Sequence of chain 1.G:
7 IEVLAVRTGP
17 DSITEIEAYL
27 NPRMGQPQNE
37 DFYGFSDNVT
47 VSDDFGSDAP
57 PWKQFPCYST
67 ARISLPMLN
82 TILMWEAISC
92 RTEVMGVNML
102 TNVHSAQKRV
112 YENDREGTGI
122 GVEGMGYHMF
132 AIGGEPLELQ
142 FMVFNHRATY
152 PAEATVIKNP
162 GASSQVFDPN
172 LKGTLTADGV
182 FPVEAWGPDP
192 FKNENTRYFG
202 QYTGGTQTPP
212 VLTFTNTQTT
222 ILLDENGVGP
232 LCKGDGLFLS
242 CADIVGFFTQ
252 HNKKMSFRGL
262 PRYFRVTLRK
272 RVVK

A small-molecule ligand and the protein it binds are described below.
Small molecule (SMILES): CC(=O)N[C@H]1[C@@H](O[C@H]2[C@@H](O)[C@@H](CO)O[C@@H](O[C@H]3[C@@H](O)[C@@H](CO)O[C@H](O[C@@H]4[C@H](O)[C@@H](O)[C@H](O)O[C@@H]4CO)[C@@H]3O)[C@@H]2NC(C)=O)O[C@H](CO)[C@H](O)[C@@H]1O

Sequence of chain 1.H:
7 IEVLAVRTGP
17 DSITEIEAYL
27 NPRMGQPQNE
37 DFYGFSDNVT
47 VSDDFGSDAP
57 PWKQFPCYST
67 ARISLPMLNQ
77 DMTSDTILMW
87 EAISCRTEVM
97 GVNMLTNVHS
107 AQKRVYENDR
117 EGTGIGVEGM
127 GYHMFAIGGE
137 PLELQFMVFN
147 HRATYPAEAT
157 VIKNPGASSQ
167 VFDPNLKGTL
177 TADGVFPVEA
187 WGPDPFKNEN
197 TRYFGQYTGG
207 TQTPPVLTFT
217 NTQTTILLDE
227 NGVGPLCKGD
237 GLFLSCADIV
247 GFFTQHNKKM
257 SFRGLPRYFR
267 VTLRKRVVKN

Binding-site contacts:
Ligand atom C4 contacts residue ASP43 of chain 1.G at 3.6 Å.
Ligand atom O7 contacts residue PHE51 of chain 1.H at 2.8 Å (h-bond).
Ligand atom O4 contacts residue ASP43 of chain 1.G at 2.7 Å (salt-bridge).
Ligand atom O4 contacts residue ASN44 of chain 1.G at 3.4 Å (h-bond).
Ligand atom C6 contacts residue GLN32 of chain 1.G at 3.5 Å.
Ligand atom C1 contacts residue ASN44 of chain 1.G at 3.5 Å.
Ligand atom O2 contacts residue LYS255 of chain 1.G at 3.2 Å.
Ligand atom C1 contacts residue ASP50 of chain 1.H at 3.6 Å.
Ligand atom O3 contacts residue GLN251 of chain 1.G at 3.1 Å (h-bond).
Ligand atom C6 contacts residue ASP43 of chain 1.G at 3.1 Å.
Ligand atom C8 contacts residue PHE51 of chain 1.H at 3.6 Å (hydrophobic).
Ligand atom O4 contacts residue GLN251 of chain 1.G at 2.6 Å (h-bond).
Ligand atom O5 contacts residue ASP50 of chain 1.H at 3.4 Å (salt-bridge).
Ligand atom O7 contacts residue LYS255 of chain 1.G at 3.1 Å.
Ligand atom C8 contacts residue PHE249 of chain 1.G at 3.5 Å (hydrophobic).
Ligand atom C8 contacts residue PHE38 of chain 1.G at 3.8 Å (hydrophobic).
Ligand atom C4 contacts residue GLN251 of chain 1.G at 3.7 Å.
Ligand atom O6 contacts residue ASP43 of chain 1.G at 2.5 Å (salt-bridge).
Ligand atom O4 contacts residue ASP49 of chain 1.H at 3.6 Å.
Ligand atom O3 contacts residue ASP49 of chain 1.H at 2.8 Å (salt-bridge).
Ligand atom N2 contacts residue GLN251 of chain 1.G at 2.9 Å (h-bond).
Ligand atom C8 contacts residue GLN251 of chain 1.G at 3.5 Å.
Ligand atom O7 contacts residue GLN251 of chain 1.G at 3.0 Å (h-bond).
Ligand atom C4 contacts residue ASP50 of chain 1.H at 3.6 Å.
Ligand atom C7 contacts residue ASN253 of chain 1.G at 3.6 Å.
Ligand atom C6 contacts residue ASP43 of chain 1.G at 3.7 Å.
Ligand atom O6 contacts residue ASP43 of chain 1.G at 2.9 Å (salt-bridge).
Ligand atom O4 contacts residue ASN44 of chain 1.G at 3.1 Å (h-bond).
Ligand atom C7 contacts residue GLN251 of chain 1.G at 3.7 Å.
Ligand atom C8 contacts residue ASN253 of chain 1.G at 3.6 Å.
Ligand atom C2 contacts residue ASP50 of chain 1.H at 3.2 Å.
Ligand atom O7 contacts residue ASP50 of chain 1.H at 3.5 Å.
Ligand atom O7 contacts residue ASN253 of chain 1.G at 2.9 Å (h-bond).
Ligand atom O6 contacts residue GLN32 of chain 1.G at 3.0 Å (h-bond).
Ligand atom C2 contacts residue ASN44 of chain 1.G at 3.7 Å.
Ligand atom O4 contacts residue ASP50 of chain 1.H at 2.7 Å (salt-bridge).
Ligand atom C2 contacts residue GLN251 of chain 1.G at 3.8 Å.
Ligand atom O5 contacts residue ASP43 of chain 1.G at 3.8 Å.
Ligand atom O5 contacts residue ASN44 of chain 1.G at 2.9 Å (h-bond).
Ligand atom O3 contacts residue ASN44 of chain 1.G at 3.2 Å (h-bond).